A protein and the small-molecule ligand that binds it are described below.
Small molecule (SMILES): CC(=O)N[C@@H]1[C@@H](O)[C@H](O)[C@@H](CO)O[C@H]1O

Binding-site contacts:
Ligand atom C4 contacts residue ASN240 of chain 1.B at 4.2 Å.
Ligand atom N2 contacts residue ASN240 of chain 1.B at 2.9 Å (h-bond).
Ligand atom C3 contacts residue ASN240 of chain 1.B at 3.8 Å.
Ligand atom C8 contacts residue ILE238 of chain 1.B at 3.2 Å (hydrophobic).
Ligand atom C2 contacts residue ASN240 of chain 1.B at 2.5 Å.
Ligand atom O5 contacts residue ASN240 of chain 1.B at 2.4 Å (h-bond).
Ligand atom C1 contacts residue ASN240 of chain 1.B at 1.4 Å.
Ligand atom N2 contacts residue ILE238 of chain 1.B at 4.2 Å.
Ligand atom C8 contacts residue ASN240 of chain 1.B at 4.5 Å.
Ligand atom O7 contacts residue ASN240 of chain 1.B at 3.3 Å (h-bond).
Ligand atom C5 contacts residue ASN240 of chain 1.B at 3.7 Å.
Ligand atom C7 contacts residue ILE238 of chain 1.B at 4.0 Å (hydrophobic).
Ligand atom C7 contacts residue ASN240 of chain 1.B at 3.3 Å.
Ligand atom C1 contacts residue SER237 of chain 1.B at 4.3 Å.

Sequence of chain 1.B:
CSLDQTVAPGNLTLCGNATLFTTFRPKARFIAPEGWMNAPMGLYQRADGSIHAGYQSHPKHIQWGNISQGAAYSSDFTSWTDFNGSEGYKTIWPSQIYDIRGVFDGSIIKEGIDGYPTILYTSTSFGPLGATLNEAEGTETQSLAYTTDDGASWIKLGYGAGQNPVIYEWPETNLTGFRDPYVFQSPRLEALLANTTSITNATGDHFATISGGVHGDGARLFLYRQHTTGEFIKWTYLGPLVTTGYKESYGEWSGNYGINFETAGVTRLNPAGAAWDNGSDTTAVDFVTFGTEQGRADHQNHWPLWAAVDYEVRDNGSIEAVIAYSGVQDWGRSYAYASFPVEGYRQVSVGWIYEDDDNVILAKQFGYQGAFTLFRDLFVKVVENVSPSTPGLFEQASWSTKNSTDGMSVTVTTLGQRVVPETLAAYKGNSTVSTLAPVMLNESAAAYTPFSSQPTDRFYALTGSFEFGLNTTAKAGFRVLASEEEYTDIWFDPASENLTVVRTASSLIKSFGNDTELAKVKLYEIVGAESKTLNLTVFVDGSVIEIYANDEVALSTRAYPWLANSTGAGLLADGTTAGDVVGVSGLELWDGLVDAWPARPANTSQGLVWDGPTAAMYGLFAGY